Binding-site contacts:
Ligand atom OXT contacts residue GLY75 of chain 2.B at 4.0 Å.
Ligand atom O contacts residue LEU86 of chain 1.A at 4.5 Å.
Ligand atom C contacts residue GLY71 of chain 2.B at 4.4 Å.
Ligand atom OXT contacts residue LEU72 of chain 2.B at 3.9 Å.
Ligand atom O contacts residue GLN85 of chain 1.A at 4.5 Å.
Ligand atom OXT contacts residue GLY71 of chain 2.B at 3.3 Å (h-bond).
Ligand atom C contacts residue ALA81 of chain 1.A at 4.4 Å (hydrophobic).
Ligand atom O contacts residue ALA81 of chain 1.A at 3.5 Å (h-bond).

Sequence of chain 2.B:
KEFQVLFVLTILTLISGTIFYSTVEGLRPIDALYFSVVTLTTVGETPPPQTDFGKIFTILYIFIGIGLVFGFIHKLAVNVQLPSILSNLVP

Sequence of chain 1.A:
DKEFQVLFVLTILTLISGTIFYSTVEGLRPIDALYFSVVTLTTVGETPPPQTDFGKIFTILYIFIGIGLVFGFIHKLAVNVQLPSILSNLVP

This small molecule binds to this protein.
Small molecule (SMILES): NCC(=O)O